This protein binds this small molecule.
Small molecule (SMILES): Clc1ccc(C2=CSC3=NCCN23)cc1

Binding-site contacts:
Ligand atom C1 contacts residue ILE179 of chain 2.A at 4.2 Å (hydrophobic).
Ligand atom C1 contacts residue GLU279 of chain 2.A at 3.9 Å.
Ligand atom C1 contacts residue ASN183 of chain 2.A at 3.8 Å.
Ligand atom CL contacts residue PHE185 of chain 2.A at 3.6 Å.
Ligand atom CL contacts residue MET275 of chain 2.A at 3.7 Å.
Ligand atom C7 contacts residue ASN183 of chain 2.A at 3.5 Å.
Ligand atom C2 contacts residue ASN183 of chain 2.A at 3.8 Å.
Ligand atom C1 contacts residue MET275 of chain 2.A at 3.7 Å (hydrophobic).
Ligand atom C contacts residue ASN183 of chain 2.A at 3.7 Å.
Ligand atom C2 contacts residue GLU279 of chain 2.A at 4.3 Å.
Ligand atom C6 contacts residue ASN183 of chain 2.A at 3.7 Å.
Ligand atom C4 contacts residue ASN183 of chain 2.A at 3.0 Å.
Ligand atom C10 contacts residue GLU279 of chain 2.A at 4.1 Å.
Ligand atom C5 contacts residue ASN183 of chain 2.A at 3.4 Å.
Ligand atom CL contacts residue LEU272 of chain 2.A at 3.9 Å.
Ligand atom C contacts residue TRP276 of chain 2.A at 4.5 Å (hydrophobic).
Ligand atom C3 contacts residue ASN183 of chain 2.A at 3.4 Å.
Ligand atom C contacts residue MET275 of chain 2.A at 4.1 Å (hydrophobic).
Ligand atom CL contacts residue TRP276 of chain 2.A at 3.4 Å.

Sequence of chain 2.A:
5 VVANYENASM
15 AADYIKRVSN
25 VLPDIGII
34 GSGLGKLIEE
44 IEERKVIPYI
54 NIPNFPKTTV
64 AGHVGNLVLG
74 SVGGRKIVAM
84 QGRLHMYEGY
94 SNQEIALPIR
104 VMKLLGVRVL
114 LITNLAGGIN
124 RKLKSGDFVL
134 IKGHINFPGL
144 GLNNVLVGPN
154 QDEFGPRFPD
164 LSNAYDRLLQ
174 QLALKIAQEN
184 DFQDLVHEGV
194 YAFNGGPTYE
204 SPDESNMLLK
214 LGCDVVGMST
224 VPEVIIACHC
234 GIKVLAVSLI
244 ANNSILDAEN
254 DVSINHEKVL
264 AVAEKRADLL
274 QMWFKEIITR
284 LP